Sequence of chain 1.H:
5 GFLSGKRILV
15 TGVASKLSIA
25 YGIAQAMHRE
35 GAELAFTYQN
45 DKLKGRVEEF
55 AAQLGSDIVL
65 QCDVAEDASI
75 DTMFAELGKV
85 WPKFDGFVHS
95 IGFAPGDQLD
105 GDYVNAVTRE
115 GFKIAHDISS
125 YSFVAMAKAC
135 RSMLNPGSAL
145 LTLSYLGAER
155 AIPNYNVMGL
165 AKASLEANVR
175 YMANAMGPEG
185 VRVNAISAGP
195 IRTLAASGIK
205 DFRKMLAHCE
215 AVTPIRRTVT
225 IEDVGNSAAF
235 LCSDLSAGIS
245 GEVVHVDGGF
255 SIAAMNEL

Binding-site contacts:
Ligand atom C2 contacts residue NAD1 of chain 1.EA at 3.6 Å.
Ligand atom O1 contacts residue NAD1 of chain 1.EA at 4.2 Å.
Ligand atom C5 contacts residue PHE97 of chain 1.H at 3.8 Å (hydrophobic).
Ligand atom C3 contacts residue NAD1 of chain 1.EA at 4.1 Å.
Ligand atom C2 contacts residue GLN43 of chain 1.H at 3.5 Å.
Ligand atom O2 contacts residue ILE122 of chain 1.H at 3.8 Å.
Ligand atom O2 contacts residue NAD1 of chain 1.EA at 2.8 Å (h-bond).
Ligand atom O2 contacts residue PHE97 of chain 1.H at 3.8 Å.
Ligand atom C2 contacts residue PHE97 of chain 1.H at 4.1 Å (hydrophobic).
Ligand atom C4 contacts residue PHE97 of chain 1.H at 3.7 Å (hydrophobic).
Ligand atom C4 contacts residue GLN43 of chain 1.H at 4.3 Å.
Ligand atom C3 contacts residue PHE97 of chain 1.H at 3.5 Å (hydrophobic).
Ligand atom C3 contacts residue GLN43 of chain 1.H at 3.7 Å.
Ligand atom O4 contacts residue PHE97 of chain 1.H at 3.3 Å.
Ligand atom O3 contacts residue PHE97 of chain 1.H at 3.8 Å.
Ligand atom O3 contacts residue GLN43 of chain 1.H at 3.0 Å (h-bond).
Ligand atom O2 contacts residue GLN43 of chain 1.H at 4.0 Å.
Ligand atom C1 contacts residue PHE97 of chain 1.H at 3.9 Å (hydrophobic).
Ligand atom O5 contacts residue PHE97 of chain 1.H at 3.6 Å.
Ligand atom O3 contacts residue NAD1 of chain 1.EA at 3.3 Å (h-bond).
Ligand atom O1 contacts residue ALA69 of chain 1.H at 4.4 Å.
Ligand atom O1 contacts residue ILE122 of chain 1.H at 4.0 Å.
Ligand atom C1 contacts residue NAD1 of chain 1.EA at 4.5 Å.

The protein below binds the small molecule below.
Small molecule (SMILES): OC[C@H]1O[C@H](O)[C@H](O)[C@@H](O)[C@@H]1O